Sequence of chain 3.Q:
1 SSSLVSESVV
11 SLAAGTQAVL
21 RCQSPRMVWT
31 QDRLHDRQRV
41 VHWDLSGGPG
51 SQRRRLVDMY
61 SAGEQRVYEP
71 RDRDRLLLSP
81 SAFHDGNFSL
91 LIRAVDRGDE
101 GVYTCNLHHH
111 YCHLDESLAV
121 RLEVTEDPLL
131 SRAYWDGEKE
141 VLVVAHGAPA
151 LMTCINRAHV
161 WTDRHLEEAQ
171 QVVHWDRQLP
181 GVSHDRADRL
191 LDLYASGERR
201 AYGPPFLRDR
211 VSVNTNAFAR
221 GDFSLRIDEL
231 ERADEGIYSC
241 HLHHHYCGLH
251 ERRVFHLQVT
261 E

Binding-site contacts:
Ligand atom C1 contacts residue ASN87 of chain 3.Q at 1.4 Å.
Ligand atom C4 contacts residue ASN87 of chain 3.Q at 4.2 Å.
Ligand atom O4 contacts residue LEU151 of chain 3.Q at 3.7 Å.
Ligand atom C7 contacts residue ASN87 of chain 3.Q at 3.6 Å.
Ligand atom N2 contacts residue ASN87 of chain 3.Q at 2.9 Å (h-bond).
Ligand atom C2 contacts residue ASN87 of chain 3.Q at 2.4 Å.
Ligand atom C5 contacts residue ASN87 of chain 3.Q at 3.7 Å.
Ligand atom O6 contacts residue LEU151 of chain 3.Q at 3.4 Å.
Ligand atom C5 contacts residue LEU151 of chain 3.Q at 4.1 Å (hydrophobic).
Ligand atom O5 contacts residue ASN87 of chain 3.Q at 2.3 Å (h-bond).
Ligand atom C3 contacts residue ASN87 of chain 3.Q at 3.7 Å.
Ligand atom C5 contacts residue SER89 of chain 3.Q at 4.3 Å.
Ligand atom O5 contacts residue SER89 of chain 3.Q at 4.1 Å.
Ligand atom C4 contacts residue LEU151 of chain 3.Q at 4.4 Å (hydrophobic).
Ligand atom O7 contacts residue ASP85 of chain 3.Q at 4.3 Å.
Ligand atom C6 contacts residue LEU151 of chain 3.Q at 3.8 Å (hydrophobic).
Ligand atom C1 contacts residue SER89 of chain 3.Q at 4.5 Å.
Ligand atom O7 contacts residue ASN87 of chain 3.Q at 3.9 Å.
Ligand atom O5 contacts residue SER79 of chain 3.Q at 4.4 Å.

A small-molecule ligand and the protein it binds are described below.
Small molecule (SMILES): CC(=O)N[C@@H]1[C@@H](O)[C@H](O)[C@@H](CO)O[C@H]1O